Binding-site contacts:
Ligand atom C3 contacts residue ASN300 of chain 1.I at 3.8 Å.
Ligand atom C8 contacts residue ASN336 of chain 1.I at 3.4 Å.
Ligand atom C6 contacts residue ARG447 of chain 1.I at 4.1 Å.
Ligand atom C8 contacts residue VAL337 of chain 1.I at 4.0 Å (hydrophobic).
Ligand atom C1 contacts residue ASN300 of chain 1.I at 1.5 Å.
Ligand atom O5 contacts residue ARG447 of chain 1.I at 3.1 Å (salt-bridge).
Ligand atom C2 contacts residue GLN298 of chain 1.I at 4.1 Å.
Ligand atom C7 contacts residue ASN300 of chain 1.I at 3.4 Å.
Ligand atom C5 contacts residue ASN300 of chain 1.I at 3.7 Å.
Ligand atom N2 contacts residue ASN300 of chain 1.I at 2.8 Å (h-bond).
Ligand atom C8 contacts residue ASN300 of chain 1.I at 4.0 Å.
Ligand atom C1 contacts residue ARG447 of chain 1.I at 4.0 Å.
Ligand atom O3 contacts residue GLN298 of chain 1.I at 4.2 Å.
Ligand atom C2 contacts residue ASN300 of chain 1.I at 2.4 Å.
Ligand atom C3 contacts residue GLN298 of chain 1.I at 3.5 Å.
Ligand atom C8 contacts residue SER338 of chain 1.I at 3.5 Å.
Ligand atom C1 contacts residue GLN298 of chain 1.I at 4.2 Å.
Ligand atom O7 contacts residue ASN336 of chain 1.I at 4.3 Å.
Ligand atom C7 contacts residue ASN336 of chain 1.I at 4.4 Å.
Ligand atom O7 contacts residue ASN300 of chain 1.I at 3.7 Å.
Ligand atom C4 contacts residue ASN300 of chain 1.I at 4.2 Å.
Ligand atom N2 contacts residue GLN298 of chain 1.I at 3.8 Å.
Ligand atom C5 contacts residue ARG447 of chain 1.I at 4.2 Å.
Ligand atom C8 contacts residue GLN298 of chain 1.I at 3.7 Å.
Ligand atom O5 contacts residue ASN300 of chain 1.I at 2.4 Å (h-bond).

This small molecule binds to this protein.
Small molecule (SMILES): CC(=O)N[C@@H]1[C@@H](O)[C@H](O)[C@@H](CO)O[C@H]1O

Sequence of chain 1.I:
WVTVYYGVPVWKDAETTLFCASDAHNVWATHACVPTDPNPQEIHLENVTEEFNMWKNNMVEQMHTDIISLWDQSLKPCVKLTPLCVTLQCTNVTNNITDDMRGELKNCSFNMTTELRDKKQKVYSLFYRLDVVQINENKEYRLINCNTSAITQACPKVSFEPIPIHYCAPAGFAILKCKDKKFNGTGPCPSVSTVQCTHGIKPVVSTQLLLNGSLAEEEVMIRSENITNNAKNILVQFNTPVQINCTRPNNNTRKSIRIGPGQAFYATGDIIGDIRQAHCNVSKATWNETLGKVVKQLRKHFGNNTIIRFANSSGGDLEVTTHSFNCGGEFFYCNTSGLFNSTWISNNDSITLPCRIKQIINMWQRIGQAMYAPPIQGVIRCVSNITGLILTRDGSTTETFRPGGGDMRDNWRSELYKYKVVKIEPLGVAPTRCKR